This small molecule binds to this protein.
Small molecule (SMILES): CCCc1nn(C)c2c(=O)[nH]c(-c3cc(S(=O)(=O)N4CCN(C)CC4)ccc3OCC)nc12

Sequence of chain 1.C:
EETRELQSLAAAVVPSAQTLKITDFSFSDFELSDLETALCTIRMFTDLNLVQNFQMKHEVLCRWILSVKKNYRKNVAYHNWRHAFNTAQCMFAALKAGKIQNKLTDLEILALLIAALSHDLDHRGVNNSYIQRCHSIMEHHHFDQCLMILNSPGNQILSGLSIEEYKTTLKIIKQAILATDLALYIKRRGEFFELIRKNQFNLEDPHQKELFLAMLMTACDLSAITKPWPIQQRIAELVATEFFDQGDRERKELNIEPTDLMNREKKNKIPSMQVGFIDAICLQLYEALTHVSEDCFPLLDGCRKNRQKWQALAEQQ

Binding-site contacts:
Ligand atom C23 contacts residue PHE286 of chain 1.C at 3.5 Å (hydrophobic).
Ligand atom C1 contacts residue ALA245 of chain 1.C at 3.7 Å (hydrophobic).
Ligand atom O12 contacts residue PHE286 of chain 1.C at 3.2 Å.
Ligand atom C20 contacts residue ASN128 of chain 1.C at 3.9 Å.
Ligand atom N14 contacts residue ILE131 of chain 1.C at 3.6 Å.
Ligand atom C9 contacts residue GLN283 of chain 1.C at 3.6 Å.
Ligand atom C5 contacts residue LEU270 of chain 1.C at 3.4 Å (hydrophobic).
Ligand atom C25 contacts residue PHE286 of chain 1.C at 3.4 Å (hydrophobic).
Ligand atom N17 contacts residue ASN128 of chain 1.C at 3.8 Å.
Ligand atom C8 contacts residue PHE286 of chain 1.C at 3.5 Å (hydrophobic).
Ligand atom C5 contacts residue MET282 of chain 1.C at 3.9 Å (hydrophobic).
Ligand atom C6 contacts residue LEU270 of chain 1.C at 3.4 Å (hydrophobic).
Ligand atom C23 contacts residue GLN283 of chain 1.C at 3.7 Å.
Ligand atom C34 contacts residue ASN127 of chain 1.C at 3.5 Å.
Ligand atom O11 contacts residue ILE131 of chain 1.C at 3.8 Å.
Ligand atom N22 contacts residue PHE286 of chain 1.C at 3.6 Å.
Ligand atom C31 contacts residue ALA233 of chain 1.C at 3.8 Å (hydrophobic).
Ligand atom C15 contacts residue ILE131 of chain 1.C at 3.2 Å (hydrophobic).
Ligand atom N26 contacts residue PHE286 of chain 1.C at 3.7 Å.
Ligand atom C30 contacts residue PHE286 of chain 1.C at 3.7 Å (hydrophobic).
Ligand atom C21 contacts residue GLN283 of chain 1.C at 3.6 Å.
Ligand atom O3 contacts residue GLN283 of chain 1.C at 3.1 Å (h-bond).
Ligand atom O27 contacts residue GLN283 of chain 1.C at 3.2 Å (h-bond).
Ligand atom C21 contacts residue PHE286 of chain 1.C at 3.9 Å (hydrophobic).
Ligand atom C4 contacts residue PHE252 of chain 1.C at 3.6 Å (hydrophobic).
Ligand atom C15 contacts residue TYR130 of chain 1.C at 3.2 Å (hydrophobic).
Ligand atom C1 contacts residue GLN283 of chain 1.C at 3.7 Å.
Ligand atom O3 contacts residue PHE252 of chain 1.C at 3.6 Å.
Ligand atom N17 contacts residue TYR130 of chain 1.C at 3.7 Å.
Ligand atom C2 contacts residue GLN283 of chain 1.C at 3.2 Å.
Ligand atom C20 contacts residue LEU191 of chain 1.C at 3.6 Å (hydrophobic).
Ligand atom C4 contacts residue GLN283 of chain 1.C at 3.3 Å.
Ligand atom C6 contacts residue MET282 of chain 1.C at 3.9 Å (hydrophobic).
Ligand atom C24 contacts residue PHE286 of chain 1.C at 3.5 Å (hydrophobic).
Ligand atom C16 contacts residue TYR130 of chain 1.C at 3.7 Å (hydrophobic).
Ligand atom C19 contacts residue LEU270 of chain 1.C at 3.3 Å (hydrophobic).
Ligand atom N22 contacts residue GLN283 of chain 1.C at 2.8 Å (h-bond).
Ligand atom C1 contacts residue ILE279 of chain 1.C at 3.8 Å (hydrophobic).
Ligand atom O27 contacts residue PHE286 of chain 1.C at 3.9 Å.
Ligand atom C31 contacts residue TYR78 of chain 1.C at 3.6 Å (hydrophobic).